Sequence of chain 1.D:
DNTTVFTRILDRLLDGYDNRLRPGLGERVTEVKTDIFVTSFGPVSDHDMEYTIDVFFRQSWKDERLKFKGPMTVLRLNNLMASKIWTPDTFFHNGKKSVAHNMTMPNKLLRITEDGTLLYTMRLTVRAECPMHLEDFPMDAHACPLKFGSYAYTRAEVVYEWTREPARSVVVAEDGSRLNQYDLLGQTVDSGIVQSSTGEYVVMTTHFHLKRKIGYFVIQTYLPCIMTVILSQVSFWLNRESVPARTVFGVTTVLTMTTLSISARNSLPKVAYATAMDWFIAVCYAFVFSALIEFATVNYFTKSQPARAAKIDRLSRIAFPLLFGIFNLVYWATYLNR

Sequence of chain 1.C:
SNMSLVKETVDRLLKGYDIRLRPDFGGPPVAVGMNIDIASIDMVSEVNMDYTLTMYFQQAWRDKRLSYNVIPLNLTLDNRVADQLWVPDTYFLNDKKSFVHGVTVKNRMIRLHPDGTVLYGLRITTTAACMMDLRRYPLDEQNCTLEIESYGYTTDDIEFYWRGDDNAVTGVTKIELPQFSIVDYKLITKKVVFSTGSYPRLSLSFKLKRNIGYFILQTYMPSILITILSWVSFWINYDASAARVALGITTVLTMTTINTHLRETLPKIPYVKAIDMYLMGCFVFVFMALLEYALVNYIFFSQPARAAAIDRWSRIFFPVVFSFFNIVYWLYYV

This small molecule binds to this protein.
Small molecule (SMILES): CC(=O)N[C@H]1[C@H](O[C@H]2[C@H](O)[C@@H](NC(C)=O)CO[C@@H]2CO)O[C@H](CO)[C@@H](O[C@@H]2O[C@H](CO)[C@@H](O)[C@H](O)[C@@H]2O)[C@@H]1O

Binding-site contacts:
Ligand atom O3 contacts residue ASP89 of chain 1.C at 3.7 Å.
Ligand atom C3 contacts residue ASN111 of chain 1.D at 3.8 Å.
Ligand atom O5 contacts residue PRO115 of chain 1.D at 3.8 Å.
Ligand atom C5 contacts residue ASN111 of chain 1.D at 3.7 Å.
Ligand atom C2 contacts residue ASN111 of chain 1.D at 2.5 Å.
Ligand atom C2 contacts residue ASP89 of chain 1.C at 4.5 Å.
Ligand atom C4 contacts residue ASN111 of chain 1.D at 4.2 Å.
Ligand atom O7 contacts residue ASN111 of chain 1.D at 3.2 Å (h-bond).
Ligand atom C5 contacts residue PRO115 of chain 1.D at 3.9 Å (hydrophobic).
Ligand atom C3 contacts residue ASP89 of chain 1.C at 3.9 Å.
Ligand atom C1 contacts residue PRO115 of chain 1.D at 4.2 Å (hydrophobic).
Ligand atom C7 contacts residue ASN111 of chain 1.D at 3.2 Å.
Ligand atom N2 contacts residue ASN111 of chain 1.D at 2.9 Å (h-bond).
Ligand atom C8 contacts residue ASP89 of chain 1.C at 4.1 Å.
Ligand atom C1 contacts residue ASN111 of chain 1.D at 1.4 Å.
Ligand atom N2 contacts residue ASP89 of chain 1.C at 3.7 Å.
Ligand atom C6 contacts residue PRO115 of chain 1.D at 3.8 Å (hydrophobic).
Ligand atom O6 contacts residue MET114 of chain 1.D at 3.4 Å.
Ligand atom O6 contacts residue PRO115 of chain 1.D at 4.1 Å.
Ligand atom O5 contacts residue ASN111 of chain 1.D at 2.4 Å (h-bond).
Ligand atom C8 contacts residue ASN111 of chain 1.D at 4.4 Å.
Ligand atom C6 contacts residue MET114 of chain 1.D at 4.0 Å (hydrophobic).
Ligand atom O6 contacts residue THR113 of chain 1.D at 4.2 Å.